The small molecule below binds the protein below.
Small molecule (SMILES): CC(=O)O[C@H]1C(=O)[C@@]2(C)[C@H]([C@H](OC(=O)c3ccccc3)[C@]3(O)C[C@H](OC(=O)[C@H](O)[C@@H](NC(=O)c4ccccc4)c4ccccc4)C(C)=C1C3(C)C)[C@]1(OC(C)=O)CO[C@@H]1C[C@@H]2O

Binding-site contacts:
Ligand atom C08 contacts residue HIS227 of chain 11.B at 3.3 Å.
Ligand atom O12 contacts residue GLY360 of chain 11.B at 3.4 Å (h-bond).
Ligand atom C14 contacts residue LEU215 of chain 11.B at 3.9 Å (hydrophobic).
Ligand atom O13 contacts residue PRO358 of chain 11.B at 3.5 Å.
Ligand atom C09 contacts residue LEU228 of chain 11.B at 4.1 Å (hydrophobic).
Ligand atom C30 contacts residue HIS227 of chain 11.B at 3.1 Å.
Ligand atom C44 contacts residue GLY360 of chain 11.B at 4.0 Å.
Ligand atom C33 contacts residue ASP26 of chain 11.B at 3.9 Å.
Ligand atom C40 contacts residue SER234 of chain 11.B at 2.9 Å.
Ligand atom O06 contacts residue LEU215 of chain 11.B at 3.6 Å.
Ligand atom O06 contacts residue LEU273 of chain 11.B at 3.4 Å.
Ligand atom C44 contacts residue LEU361 of chain 11.B at 4.0 Å (hydrophobic).
Ligand atom O06 contacts residue PRO272 of chain 11.B at 3.8 Å.
Ligand atom C39 contacts residue SER234 of chain 11.B at 3.9 Å.
Ligand atom C42 contacts residue VAL23 of chain 11.B at 3.5 Å (hydrophobic).
Ligand atom C41 contacts residue VAL23 of chain 11.B at 3.2 Å (hydrophobic).
Ligand atom C31 contacts residue HIS227 of chain 11.B at 3.4 Å.
Ligand atom C07 contacts residue ASP224 of chain 11.B at 3.5 Å.
Ligand atom C15 contacts residue PRO272 of chain 11.B at 3.6 Å (hydrophobic).
Ligand atom O06 contacts residue THR274 of chain 11.B at 3.2 Å (h-bond).
Ligand atom C41 contacts residue SER234 of chain 11.B at 3.6 Å.
Ligand atom C05 contacts residue HIS227 of chain 11.B at 3.4 Å.
Ligand atom C27 contacts residue GLY360 of chain 11.B at 4.0 Å.
Ligand atom C08 contacts residue LEU228 of chain 11.B at 3.3 Å (hydrophobic).
Ligand atom C09 contacts residue HIS227 of chain 11.B at 3.9 Å.
Ligand atom O08 contacts residue ARG276 of chain 11.B at 3.6 Å.
Ligand atom C07 contacts residue HIS227 of chain 11.B at 2.7 Å.
Ligand atom C16 contacts residue PRO272 of chain 11.B at 4.0 Å (hydrophobic).
Ligand atom C36 contacts residue HIS227 of chain 11.B at 3.4 Å.
Ligand atom C07 contacts residue LEU228 of chain 11.B at 4.0 Å (hydrophobic).
Ligand atom C06 contacts residue ASP224 of chain 11.B at 3.6 Å.
Ligand atom O13 contacts residue GLY360 of chain 11.B at 3.6 Å (h-bond).
Ligand atom O07 contacts residue THR274 of chain 11.B at 3.7 Å.
Ligand atom C16 contacts residue THR274 of chain 11.B at 3.6 Å.
Ligand atom C06 contacts residue HIS227 of chain 11.B at 2.8 Å.
Ligand atom O14 contacts residue HIS227 of chain 11.B at 2.2 Å (h-bond).
Ligand atom O13 contacts residue ARG359 of chain 11.B at 3.4 Å (salt-bridge).
Ligand atom C14 contacts residue THR274 of chain 11.B at 4.0 Å.
Ligand atom C19 contacts residue THR274 of chain 11.B at 3.3 Å.
Ligand atom C04 contacts residue HIS227 of chain 11.B at 4.0 Å.

Sequence of chain 11.B:
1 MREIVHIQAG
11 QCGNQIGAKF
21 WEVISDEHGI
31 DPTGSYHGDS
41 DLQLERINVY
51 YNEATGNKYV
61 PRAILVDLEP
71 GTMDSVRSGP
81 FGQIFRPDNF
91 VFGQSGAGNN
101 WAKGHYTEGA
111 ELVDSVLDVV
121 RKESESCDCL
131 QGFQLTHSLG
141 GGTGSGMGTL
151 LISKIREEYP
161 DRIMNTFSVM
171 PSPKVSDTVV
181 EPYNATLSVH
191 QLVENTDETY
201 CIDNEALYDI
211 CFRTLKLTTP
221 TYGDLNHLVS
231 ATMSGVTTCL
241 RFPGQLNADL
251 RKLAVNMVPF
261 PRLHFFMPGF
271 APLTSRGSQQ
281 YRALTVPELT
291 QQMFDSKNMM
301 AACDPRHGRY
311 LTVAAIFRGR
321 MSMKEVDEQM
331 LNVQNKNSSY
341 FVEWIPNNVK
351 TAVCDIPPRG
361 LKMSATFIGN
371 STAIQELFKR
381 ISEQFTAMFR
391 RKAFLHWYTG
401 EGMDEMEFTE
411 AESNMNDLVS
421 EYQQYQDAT